The protein below binds the small molecule below.
Small molecule (SMILES): CC1CCC(NC(=O)Cn2ccnc2)CC1

Sequence of chain 1.A:
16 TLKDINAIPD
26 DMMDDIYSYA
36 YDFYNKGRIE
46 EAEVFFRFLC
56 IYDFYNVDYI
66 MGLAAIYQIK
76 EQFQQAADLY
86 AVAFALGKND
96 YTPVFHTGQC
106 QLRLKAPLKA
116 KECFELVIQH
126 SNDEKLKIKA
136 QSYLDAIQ

Sequence of chain 1.B:
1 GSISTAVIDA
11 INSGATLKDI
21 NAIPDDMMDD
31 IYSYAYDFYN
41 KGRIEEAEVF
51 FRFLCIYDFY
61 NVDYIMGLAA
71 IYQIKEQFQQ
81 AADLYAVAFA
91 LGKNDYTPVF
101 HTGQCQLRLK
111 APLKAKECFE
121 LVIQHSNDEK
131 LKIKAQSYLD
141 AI

Binding-site contacts:
Ligand atom C5 contacts residue CYS118 of chain 1.B at 3.9 Å (hydrophobic).
Ligand atom C11 contacts residue HIS125 of chain 1.A at 3.5 Å.
Ligand atom C1 contacts residue VAL99 of chain 1.B at 4.1 Å (hydrophobic).
Ligand atom N2 contacts residue ASN94 of chain 1.A at 4.4 Å.
Ligand atom C7 contacts residue LEU121 of chain 1.B at 3.7 Å (hydrophobic).
Ligand atom C contacts residue TYR85 of chain 1.B at 4.4 Å (hydrophobic).
Ligand atom C5 contacts residue LYS93 of chain 1.A at 3.4 Å.
Ligand atom C2 contacts residue VAL99 of chain 1.B at 3.8 Å (hydrophobic).
Ligand atom O contacts residue LEU121 of chain 1.B at 3.6 Å.
Ligand atom C2 contacts residue PHE89 of chain 1.B at 4.1 Å (hydrophobic).
Ligand atom C11 contacts residue TYR96 of chain 1.A at 4.2 Å (hydrophobic).
Ligand atom C4 contacts residue LEU121 of chain 1.B at 4.2 Å (hydrophobic).
Ligand atom C8 contacts residue LEU121 of chain 1.B at 4.3 Å (hydrophobic).
Ligand atom C9 contacts residue ASN94 of chain 1.A at 3.9 Å.
Ligand atom C3 contacts residue TYR96 of chain 1.A at 3.6 Å (hydrophobic).
Ligand atom C1 contacts residue THR102 of chain 1.B at 4.2 Å.
Ligand atom C9 contacts residue LYS93 of chain 1.A at 4.3 Å.
Ligand atom C7 contacts residue TYR96 of chain 1.A at 3.9 Å (hydrophobic).
Ligand atom N1 contacts residue GLU117 of chain 1.B at 3.9 Å.
Ligand atom N2 contacts residue ASN127 of chain 1.A at 3.3 Å (h-bond).
Ligand atom C10 contacts residue ASN94 of chain 1.A at 3.6 Å.
Ligand atom N2 contacts residue HIS125 of chain 1.A at 3.9 Å.
Ligand atom C contacts residue VAL99 of chain 1.B at 4.0 Å (hydrophobic).
Ligand atom C4 contacts residue TYR96 of chain 1.A at 4.0 Å (hydrophobic).
Ligand atom C3 contacts residue LEU121 of chain 1.B at 3.4 Å (hydrophobic).
Ligand atom C contacts residue THR102 of chain 1.B at 3.7 Å.
Ligand atom C8 contacts residue GLU117 of chain 1.B at 3.5 Å.
Ligand atom N contacts residue LEU121 of chain 1.B at 3.8 Å.
Ligand atom C7 contacts residue LYS93 of chain 1.A at 3.9 Å.
Ligand atom C6 contacts residue THR102 of chain 1.B at 3.9 Å.
Ligand atom C contacts residue ALA86 of chain 1.B at 3.6 Å (hydrophobic).
Ligand atom C10 contacts residue ASN127 of chain 1.A at 4.0 Å.
Ligand atom C9 contacts residue GLU117 of chain 1.B at 3.8 Å.
Ligand atom C4 contacts residue LYS93 of chain 1.A at 3.5 Å.
Ligand atom C6 contacts residue LYS93 of chain 1.A at 3.8 Å.
Ligand atom N contacts residue LYS93 of chain 1.A at 3.5 Å (salt-bridge).
Ligand atom C11 contacts residue ASN127 of chain 1.A at 3.8 Å.
Ligand atom O contacts residue TYR96 of chain 1.A at 2.7 Å (h-bond).
Ligand atom C2 contacts residue TYR96 of chain 1.A at 4.1 Å (hydrophobic).
Ligand atom C contacts residue PHE89 of chain 1.B at 4.0 Å (hydrophobic).